Binding-site contacts:
Ligand atom C8 contacts residue PHE19 of chain 1.E at 3.7 Å (hydrophobic).
Ligand atom C3 contacts residue ASN20 of chain 1.E at 3.7 Å.
Ligand atom O5 contacts residue ASN20 of chain 1.E at 2.4 Å (h-bond).
Ligand atom C2 contacts residue ASN20 of chain 1.E at 2.4 Å.
Ligand atom N2 contacts residue ASN20 of chain 1.E at 2.9 Å (h-bond).
Ligand atom O7 contacts residue ASN20 of chain 1.E at 4.1 Å.
Ligand atom C8 contacts residue LEU45 of chain 1.E at 3.8 Å (hydrophobic).
Ligand atom C1 contacts residue ASN20 of chain 1.E at 1.4 Å.
Ligand atom C8 contacts residue PHE15 of chain 1.E at 4.0 Å (hydrophobic).
Ligand atom N2 contacts residue PHE19 of chain 1.E at 4.5 Å.
Ligand atom C7 contacts residue ASN20 of chain 1.E at 3.7 Å.
Ligand atom C5 contacts residue ASN20 of chain 1.E at 3.7 Å.
Ligand atom C4 contacts residue ASN20 of chain 1.E at 4.2 Å.

Sequence of chain 1.E:
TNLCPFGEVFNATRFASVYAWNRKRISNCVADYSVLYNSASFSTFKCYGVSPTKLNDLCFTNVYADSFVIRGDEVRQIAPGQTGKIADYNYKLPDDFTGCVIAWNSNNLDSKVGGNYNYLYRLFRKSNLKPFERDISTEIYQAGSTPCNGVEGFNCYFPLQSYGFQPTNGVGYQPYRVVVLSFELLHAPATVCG

This small molecule binds to this protein.
Small molecule (SMILES): CC(=O)N[C@H]1[C@H](O[C@H]2[C@H](O)[C@@H](NC(C)=O)CO[C@@H]2CO)O[C@H](CO)[C@@H](O)[C@@H]1O